Binding-site contacts:
Ligand atom C1 contacts residue ALA681 of chain 1.C at 4.3 Å (hydrophobic).
Ligand atom O5 contacts residue ASN1049 of chain 1.C at 4.1 Å.
Ligand atom O7 contacts residue SER679 of chain 1.C at 3.0 Å (h-bond).
Ligand atom O7 contacts residue ASN1049 of chain 1.C at 3.0 Å (h-bond).
Ligand atom C5 contacts residue ALA681 of chain 1.C at 3.6 Å (hydrophobic).
Ligand atom O7 contacts residue ALA681 of chain 1.C at 4.2 Å.
Ligand atom O7 contacts residue VAL680 of chain 1.C at 4.3 Å.
Ligand atom C7 contacts residue ALA681 of chain 1.C at 4.4 Å (hydrophobic).
Ligand atom C4 contacts residue ALA681 of chain 1.C at 4.3 Å (hydrophobic).
Ligand atom N2 contacts residue ASN1049 of chain 1.C at 4.0 Å.
Ligand atom O4 contacts residue ALA681 of chain 1.C at 4.1 Å.
Ligand atom C7 contacts residue SER679 of chain 1.C at 4.2 Å.
Ligand atom C7 contacts residue ASN1049 of chain 1.C at 3.6 Å.
Ligand atom C6 contacts residue ALA681 of chain 1.C at 4.4 Å (hydrophobic).
Ligand atom O6 contacts residue ALA681 of chain 1.C at 4.3 Å.
Ligand atom C2 contacts residue ASN1049 of chain 1.C at 3.9 Å.
Ligand atom C8 contacts residue ASN1049 of chain 1.C at 3.9 Å.
Ligand atom C3 contacts residue ALA681 of chain 1.C at 4.3 Å (hydrophobic).
Ligand atom C8 contacts residue ALA681 of chain 1.C at 4.5 Å (hydrophobic).
Ligand atom C8 contacts residue GLU1047 of chain 1.C at 3.5 Å.
Ligand atom C1 contacts residue ASN1049 of chain 1.C at 3.4 Å.
Ligand atom O5 contacts residue ALA681 of chain 1.C at 4.4 Å.

This protein binds this small molecule.
Small molecule (SMILES): CC(=O)N[C@H]1[C@H](O[C@H]2[C@H](O)[C@@H](NC(C)=O)CO[C@@H]2CO)O[C@H](CO)[C@@H](O)[C@@H]1O

Sequence of chain 1.C:
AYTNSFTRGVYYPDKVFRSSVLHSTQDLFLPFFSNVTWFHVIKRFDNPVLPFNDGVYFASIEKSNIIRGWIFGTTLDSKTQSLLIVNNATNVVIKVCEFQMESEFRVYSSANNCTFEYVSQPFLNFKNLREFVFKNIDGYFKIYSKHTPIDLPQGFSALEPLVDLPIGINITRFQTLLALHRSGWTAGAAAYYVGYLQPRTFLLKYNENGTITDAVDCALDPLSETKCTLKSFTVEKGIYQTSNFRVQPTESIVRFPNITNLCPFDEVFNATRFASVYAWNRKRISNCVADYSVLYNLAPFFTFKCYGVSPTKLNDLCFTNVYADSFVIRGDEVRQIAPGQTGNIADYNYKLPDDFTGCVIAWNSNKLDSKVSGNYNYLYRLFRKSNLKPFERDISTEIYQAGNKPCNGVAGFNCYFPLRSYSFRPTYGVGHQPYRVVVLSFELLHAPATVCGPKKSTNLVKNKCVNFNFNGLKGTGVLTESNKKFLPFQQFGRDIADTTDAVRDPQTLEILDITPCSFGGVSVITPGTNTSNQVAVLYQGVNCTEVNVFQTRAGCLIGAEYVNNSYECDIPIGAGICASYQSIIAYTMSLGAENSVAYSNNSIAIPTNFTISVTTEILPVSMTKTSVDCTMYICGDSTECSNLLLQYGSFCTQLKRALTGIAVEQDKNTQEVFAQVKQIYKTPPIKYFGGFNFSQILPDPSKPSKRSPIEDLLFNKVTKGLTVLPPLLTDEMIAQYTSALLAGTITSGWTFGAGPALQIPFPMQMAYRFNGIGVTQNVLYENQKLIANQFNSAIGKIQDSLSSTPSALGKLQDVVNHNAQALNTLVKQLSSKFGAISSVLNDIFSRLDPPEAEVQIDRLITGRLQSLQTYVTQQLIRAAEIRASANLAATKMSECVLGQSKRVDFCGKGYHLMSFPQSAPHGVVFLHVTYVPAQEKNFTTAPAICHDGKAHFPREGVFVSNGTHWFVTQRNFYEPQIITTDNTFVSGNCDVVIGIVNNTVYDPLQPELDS